Sequence of chain 1.A:
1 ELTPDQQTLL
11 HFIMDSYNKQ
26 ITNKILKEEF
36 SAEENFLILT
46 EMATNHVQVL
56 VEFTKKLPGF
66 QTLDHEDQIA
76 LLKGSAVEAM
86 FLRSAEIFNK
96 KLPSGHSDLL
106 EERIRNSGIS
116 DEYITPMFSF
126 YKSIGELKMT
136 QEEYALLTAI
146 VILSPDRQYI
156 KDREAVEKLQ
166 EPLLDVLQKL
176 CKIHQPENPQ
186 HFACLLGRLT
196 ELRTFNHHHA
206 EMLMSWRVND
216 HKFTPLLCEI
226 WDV

Binding-site contacts:
Ligand atom C26 contacts residue PRO121 of chain 1.A at 3.8 Å (hydrophobic).
Ligand atom C22 contacts residue MET122 of chain 1.A at 3.8 Å (hydrophobic).
Ligand atom C contacts residue HIS204 of chain 1.A at 2.9 Å.
Ligand atom O6 contacts residue TYR118 of chain 1.A at 3.8 Å.
Ligand atom C20 contacts residue MET122 of chain 1.A at 3.7 Å (hydrophobic).
Ligand atom C22 contacts residue MET207 of chain 1.A at 3.9 Å (hydrophobic).
Ligand atom C16 contacts residue TYR126 of chain 1.A at 3.1 Å (hydrophobic).
Ligand atom C23 contacts residue MET207 of chain 1.A at 3.7 Å (hydrophobic).
Ligand atom N contacts residue HIS204 of chain 1.A at 3.1 Å (h-bond).
Ligand atom C contacts residue MET207 of chain 1.A at 3.7 Å (hydrophobic).
Ligand atom C14 contacts residue LEU105 of chain 1.A at 3.6 Å (hydrophobic).
Ligand atom C2 contacts residue MET207 of chain 1.A at 3.7 Å (hydrophobic).
Ligand atom O2 contacts residue ILE109 of chain 1.A at 3.8 Å.
Ligand atom C24 contacts residue PHE86 of chain 1.A at 3.1 Å (hydrophobic).
Ligand atom C10 contacts residue MET122 of chain 1.A at 3.5 Å (hydrophobic).
Ligand atom C24 contacts residue PHE200 of chain 1.A at 3.8 Å (hydrophobic).
Ligand atom C26 contacts residue TYR118 of chain 1.A at 2.6 Å (hydrophobic).
Ligand atom C1 contacts residue HIS204 of chain 1.A at 3.6 Å.
Ligand atom C21 contacts residue ILE119 of chain 1.A at 3.9 Å (hydrophobic).
Ligand atom C26 contacts residue PHE200 of chain 1.A at 3.5 Å (hydrophobic).
Ligand atom C25 contacts residue HIS203 of chain 1.A at 3.1 Å.
Ligand atom N1 contacts residue LEU44 of chain 1.A at 3.9 Å.
Ligand atom O6 contacts residue PHE200 of chain 1.A at 2.9 Å.
Ligand atom C21 contacts residue MET122 of chain 1.A at 3.6 Å (hydrophobic).
Ligand atom C25 contacts residue PHE200 of chain 1.A at 3.8 Å (hydrophobic).
Ligand atom C23 contacts residue PHE86 of chain 1.A at 3.7 Å (hydrophobic).
Ligand atom O4 contacts residue MET207 of chain 1.A at 2.7 Å (h-bond).
Ligand atom C12 contacts residue MET47 of chain 1.A at 3.5 Å (hydrophobic).
Ligand atom C1 contacts residue MET207 of chain 1.A at 3.9 Å (hydrophobic).
Ligand atom O3 contacts residue ILE114 of chain 1.A at 3.7 Å.
Ligand atom O5 contacts residue PHE86 of chain 1.A at 2.5 Å.
Ligand atom O1 contacts residue MET85 of chain 1.A at 3.8 Å.
Ligand atom C15 contacts residue LEU105 of chain 1.A at 3.7 Å (hydrophobic).
Ligand atom O contacts residue LEU44 of chain 1.A at 3.6 Å.
Ligand atom C13 contacts residue MET47 of chain 1.A at 3.5 Å (hydrophobic).
Ligand atom O6 contacts residue HIS203 of chain 1.A at 2.3 Å (h-bond).
Ligand atom C7 contacts residue MET85 of chain 1.A at 3.9 Å (hydrophobic).
Ligand atom C24 contacts residue TYR118 of chain 1.A at 3.8 Å (hydrophobic).
Ligand atom C26 contacts residue HIS203 of chain 1.A at 2.7 Å.
Ligand atom O3 contacts residue LEU44 of chain 1.A at 3.1 Å.

The protein below binds the small molecule below.
Small molecule (SMILES): COCCOC(=O)c1c(C)nc(C)c(C(=O)OC/C=C/c2ccccc2)c1-c1cccc([N+](=O)[O-])c1